Binding-site contacts:
Ligand atom O2N contacts residue LEU89 of chain 1.A at 3.7 Å.
Ligand atom O2N contacts residue TRP109 of chain 1.B at 2.9 Å.
Ligand atom O3P contacts residue ASP100 of chain 1.B at 3.7 Å.
Ligand atom C5 contacts residue TYR101 of chain 1.B at 3.7 Å (hydrophobic).
Ligand atom C3 contacts residue TRP47 of chain 1.B at 4.0 Å (hydrophobic).
Ligand atom P contacts residue ASP100 of chain 1.B at 3.7 Å.
Ligand atom CM contacts residue TYR101 of chain 1.B at 4.0 Å (hydrophobic).
Ligand atom C2 contacts residue TYR96 of chain 1.A at 3.5 Å (hydrophobic).
Ligand atom O2P contacts residue HIS35 of chain 1.B at 3.9 Å.
Ligand atom N contacts residue LEU89 of chain 1.A at 3.9 Å.
Ligand atom C5 contacts residue LEU89 of chain 1.A at 3.4 Å (hydrophobic).
Ligand atom P contacts residue HIS35 of chain 1.B at 3.9 Å.
Ligand atom C6 contacts residue HIS35 of chain 1.B at 4.0 Å.
Ligand atom C3 contacts residue TYR96 of chain 1.A at 3.7 Å (hydrophobic).
Ligand atom C6 contacts residue LEU89 of chain 1.A at 4.0 Å (hydrophobic).
Ligand atom O1N contacts residue HIS35 of chain 1.B at 4.0 Å.
Ligand atom C4 contacts residue HIS35 of chain 1.B at 3.7 Å.
Ligand atom O1P contacts residue TYR91 of chain 1.A at 3.1 Å.
Ligand atom C6 contacts residue TYR101 of chain 1.B at 3.7 Å (hydrophobic).
Ligand atom P contacts residue TYR101 of chain 1.B at 3.8 Å.
Ligand atom C1 contacts residue TYR91 of chain 1.A at 3.7 Å (hydrophobic).
Ligand atom C3 contacts residue HIS35 of chain 1.B at 3.2 Å.
Ligand atom C2 contacts residue HIS35 of chain 1.B at 3.0 Å.
Ligand atom N contacts residue VAL37 of chain 1.B at 3.9 Å.
Ligand atom N contacts residue TRP109 of chain 1.B at 3.8 Å.
Ligand atom CM contacts residue TYR102 of chain 1.B at 2.9 Å (hydrophobic).
Ligand atom O2P contacts residue TYR101 of chain 1.B at 2.8 Å (h-bond).
Ligand atom C1 contacts residue HIS35 of chain 1.B at 3.4 Å.
Ligand atom C4 contacts residue LEU89 of chain 1.A at 3.7 Å (hydrophobic).
Ligand atom CM contacts residue TYR91 of chain 1.A at 3.6 Å (hydrophobic).
Ligand atom O2P contacts residue ASP100 of chain 1.B at 2.7 Å (salt-bridge).
Ligand atom O1N contacts residue TRP47 of chain 1.B at 3.3 Å.
Ligand atom O1N contacts residue TRP109 of chain 1.B at 4.1 Å.
Ligand atom O1P contacts residue HIS35 of chain 1.B at 4.0 Å.
Ligand atom O2N contacts residue PHE98 of chain 1.A at 4.0 Å.
Ligand atom O1N contacts residue VAL37 of chain 1.B at 3.1 Å.
Ligand atom O2N contacts residue VAL37 of chain 1.B at 3.9 Å.
Ligand atom O1N contacts residue PHE98 of chain 1.A at 4.1 Å.
Ligand atom O2P contacts residue GLY99 of chain 1.B at 3.5 Å.
Ligand atom O3P contacts residue HIS35 of chain 1.B at 2.9 Å (h-bond).

Sequence of chain 1.B:
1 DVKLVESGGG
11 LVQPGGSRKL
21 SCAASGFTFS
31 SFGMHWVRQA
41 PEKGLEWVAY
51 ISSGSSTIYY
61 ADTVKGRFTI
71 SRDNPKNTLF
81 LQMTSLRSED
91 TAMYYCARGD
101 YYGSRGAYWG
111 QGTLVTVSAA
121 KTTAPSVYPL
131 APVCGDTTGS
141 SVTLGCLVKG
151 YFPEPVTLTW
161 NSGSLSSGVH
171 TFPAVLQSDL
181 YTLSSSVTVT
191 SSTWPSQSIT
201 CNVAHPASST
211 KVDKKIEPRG

Sequence of chain 1.A:
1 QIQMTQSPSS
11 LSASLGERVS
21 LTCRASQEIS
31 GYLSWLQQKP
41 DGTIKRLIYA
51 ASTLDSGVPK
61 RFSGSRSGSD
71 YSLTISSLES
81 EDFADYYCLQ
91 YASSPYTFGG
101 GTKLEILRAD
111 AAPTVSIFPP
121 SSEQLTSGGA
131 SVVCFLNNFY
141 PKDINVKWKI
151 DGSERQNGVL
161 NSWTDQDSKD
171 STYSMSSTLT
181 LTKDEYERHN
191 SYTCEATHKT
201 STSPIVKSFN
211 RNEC

A small-molecule ligand and the protein it binds are described below.
Small molecule (SMILES): C[P](=O)(O)Oc1ccc([N+](=O)[O-])cc1